This small molecule binds to this protein.
Small molecule (SMILES): CC(=O)N[C@H]1[C@H](O[C@H]2[C@H](O)[C@@H](NC(C)=O)CO[C@@H]2CO)O[C@H](CO)[C@@H](O[C@@H]2O[C@H](CO)[C@@H](O)[C@H](O)[C@@H]2O)[C@@H]1O

Binding-site contacts:
Ligand atom C5 contacts residue TRP359 of chain 2.A at 4.0 Å (hydrophobic).
Ligand atom C5 contacts residue ASN64 of chain 2.A at 3.7 Å.
Ligand atom C2 contacts residue TRP359 of chain 2.A at 4.1 Å (hydrophobic).
Ligand atom C2 contacts residue ASN64 of chain 2.A at 2.3 Å.
Ligand atom O3 contacts residue TRP359 of chain 2.A at 4.2 Å.
Ligand atom C4 contacts residue TRP359 of chain 2.A at 4.3 Å (hydrophobic).
Ligand atom C3 contacts residue TRP359 of chain 2.A at 3.7 Å (hydrophobic).
Ligand atom C7 contacts residue ASN64 of chain 2.A at 3.4 Å.
Ligand atom C8 contacts residue ASN64 of chain 2.A at 4.5 Å.
Ligand atom N2 contacts residue ASN64 of chain 2.A at 2.8 Å (h-bond).
Ligand atom O7 contacts residue ASN64 of chain 2.A at 3.7 Å.
Ligand atom C1 contacts residue TRP359 of chain 2.A at 3.8 Å (hydrophobic).
Ligand atom C3 contacts residue ASN64 of chain 2.A at 3.7 Å.
Ligand atom O7 contacts residue TRP359 of chain 2.A at 4.2 Å.
Ligand atom N2 contacts residue TRP359 of chain 2.A at 3.5 Å (h-bond).
Ligand atom O5 contacts residue ASN64 of chain 2.A at 2.4 Å (h-bond).
Ligand atom C1 contacts residue ASN64 of chain 2.A at 1.4 Å.
Ligand atom O4 contacts residue TRP359 of chain 2.A at 4.1 Å.
Ligand atom O5 contacts residue TRP359 of chain 2.A at 4.4 Å.
Ligand atom C7 contacts residue TRP359 of chain 2.A at 4.1 Å (hydrophobic).
Ligand atom C4 contacts residue ASN64 of chain 2.A at 4.2 Å.
Ligand atom C8 contacts residue TRP359 of chain 2.A at 3.7 Å (hydrophobic).

Sequence of chain 2.A:
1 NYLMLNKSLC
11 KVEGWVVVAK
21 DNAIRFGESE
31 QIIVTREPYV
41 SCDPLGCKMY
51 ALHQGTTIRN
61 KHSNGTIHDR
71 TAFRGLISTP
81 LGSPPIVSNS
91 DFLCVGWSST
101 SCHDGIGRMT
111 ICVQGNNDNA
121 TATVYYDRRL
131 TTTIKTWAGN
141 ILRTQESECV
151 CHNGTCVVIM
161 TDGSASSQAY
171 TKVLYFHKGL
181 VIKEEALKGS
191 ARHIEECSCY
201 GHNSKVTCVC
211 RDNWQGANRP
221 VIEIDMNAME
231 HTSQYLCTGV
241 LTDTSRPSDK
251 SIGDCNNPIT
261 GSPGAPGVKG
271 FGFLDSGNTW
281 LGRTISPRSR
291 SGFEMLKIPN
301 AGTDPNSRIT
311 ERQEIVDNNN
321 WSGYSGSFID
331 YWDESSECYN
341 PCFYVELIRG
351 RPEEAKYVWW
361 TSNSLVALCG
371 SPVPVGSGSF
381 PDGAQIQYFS